This protein binds this small molecule.
Small molecule (SMILES): CCS(=O)(=O)Nc1ccc(Oc2ccc(F)cc2F)c(-c2cn(C)c3c(=O)[nH]ccc23)c1

Binding-site contacts:
Ligand atom C7 contacts residue PRO27 of chain 1.B at 3.5 Å (hydrophobic).
Ligand atom O28 contacts residue PRO31 of chain 1.B at 3.5 Å (h-bond).
Ligand atom C16 contacts residue VAL91 of chain 1.B at 3.9 Å (hydrophobic).
Ligand atom C14 contacts residue MET94 of chain 1.B at 3.8 Å (hydrophobic).
Ligand atom C2 contacts residue TRP26 of chain 1.B at 3.7 Å (hydrophobic).
Ligand atom C4 contacts residue MET94 of chain 1.B at 3.6 Å (hydrophobic).
Ligand atom C21 contacts residue VAL32 of chain 1.B at 3.5 Å (hydrophobic).
Ligand atom C2 contacts residue LEU37 of chain 1.B at 3.8 Å (hydrophobic).
Ligand atom C3 contacts residue TRP26 of chain 1.B at 3.6 Å (hydrophobic).
Ligand atom S32 contacts residue PRO31 of chain 1.B at 4.0 Å.
Ligand atom C21 contacts residue PHE28 of chain 1.B at 3.7 Å (hydrophobic).
Ligand atom C20 contacts residue PRO27 of chain 1.B at 3.5 Å (hydrophobic).
Ligand atom C8 contacts residue LEU37 of chain 1.B at 3.7 Å (hydrophobic).
Ligand atom F30 contacts residue GLU90 of chain 1.B at 3.4 Å.
Ligand atom C22 contacts residue PRO27 of chain 1.B at 3.4 Å (hydrophobic).
Ligand atom O28 contacts residue VAL32 of chain 1.B at 3.6 Å.
Ligand atom C19 contacts residue VAL91 of chain 1.B at 3.7 Å (hydrophobic).
Ligand atom O28 contacts residue ASP33 of chain 1.B at 2.9 Å (salt-bridge).
Ligand atom C19 contacts residue ASN85 of chain 1.B at 3.4 Å.
Ligand atom O28 contacts residue LEU37 of chain 1.B at 3.8 Å.
Ligand atom C22 contacts residue PRO31 of chain 1.B at 3.7 Å (hydrophobic).
Ligand atom C11 contacts residue TRP26 of chain 1.B at 3.9 Å (hydrophobic).
Ligand atom C3 contacts residue PRO27 of chain 1.B at 3.8 Å (hydrophobic).
Ligand atom N24 contacts residue ASN85 of chain 1.B at 2.9 Å (h-bond).
Ligand atom F30 contacts residue MET94 of chain 1.B at 3.5 Å.
Ligand atom F31 contacts residue HIS89 of chain 1.B at 3.2 Å.
Ligand atom C1 contacts residue TRP26 of chain 1.B at 3.5 Å (hydrophobic).
Ligand atom C20 contacts residue LYS30 of chain 1.B at 4.0 Å.
Ligand atom C22 contacts residue LYS30 of chain 1.B at 3.5 Å.
Ligand atom C5 contacts residue LEU37 of chain 1.B at 3.7 Å (hydrophobic).
Ligand atom N23 contacts residue VAL91 of chain 1.B at 3.9 Å.
Ligand atom C4 contacts residue TRP26 of chain 1.B at 3.6 Å (hydrophobic).
Ligand atom O26 contacts residue ASN85 of chain 1.B at 2.9 Å (h-bond).
Ligand atom C20 contacts residue TRP26 of chain 1.B at 3.5 Å (hydrophobic).
Ligand atom N23 contacts residue VAL32 of chain 1.B at 3.7 Å.
Ligand atom O26 contacts residue CYS81 of chain 1.B at 3.9 Å.
Ligand atom C18 contacts residue ASN85 of chain 1.B at 3.7 Å.
Ligand atom N24 contacts residue VAL91 of chain 1.B at 3.8 Å.
Ligand atom C4 contacts residue PRO27 of chain 1.B at 4.0 Å (hydrophobic).
Ligand atom C15 contacts residue HIS89 of chain 1.B at 3.9 Å.

Sequence of chain 1.B:
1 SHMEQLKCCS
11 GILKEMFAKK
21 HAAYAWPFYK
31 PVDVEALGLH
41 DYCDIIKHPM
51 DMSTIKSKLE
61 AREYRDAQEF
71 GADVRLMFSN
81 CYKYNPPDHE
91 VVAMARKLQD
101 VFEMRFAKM